Binding-site contacts:
Ligand atom O7 contacts residue ASN334 of chain 1.B at 3.1 Å (h-bond).
Ligand atom O5 contacts residue LEU307 of chain 1.B at 3.9 Å.
Ligand atom C6 contacts residue LEU307 of chain 1.B at 3.8 Å (hydrophobic).
Ligand atom C3 contacts residue ASN334 of chain 1.B at 3.8 Å.
Ligand atom C2 contacts residue ASN334 of chain 1.B at 2.4 Å.
Ligand atom C4 contacts residue ASN334 of chain 1.B at 4.3 Å.
Ligand atom C5 contacts residue LEU307 of chain 1.B at 4.4 Å (hydrophobic).
Ligand atom O7 contacts residue VAL333 of chain 1.B at 4.5 Å.
Ligand atom C5 contacts residue ASN334 of chain 1.B at 3.7 Å.
Ligand atom C7 contacts residue VAL333 of chain 1.B at 4.3 Å (hydrophobic).
Ligand atom O5 contacts residue ASN334 of chain 1.B at 2.4 Å (h-bond).
Ligand atom N2 contacts residue ASN334 of chain 1.B at 2.9 Å (h-bond).
Ligand atom C8 contacts residue VAL333 of chain 1.B at 4.3 Å (hydrophobic).
Ligand atom C1 contacts residue ASN334 of chain 1.B at 1.4 Å.
Ligand atom C7 contacts residue ASN334 of chain 1.B at 3.4 Å.

Sequence of chain 1.B:
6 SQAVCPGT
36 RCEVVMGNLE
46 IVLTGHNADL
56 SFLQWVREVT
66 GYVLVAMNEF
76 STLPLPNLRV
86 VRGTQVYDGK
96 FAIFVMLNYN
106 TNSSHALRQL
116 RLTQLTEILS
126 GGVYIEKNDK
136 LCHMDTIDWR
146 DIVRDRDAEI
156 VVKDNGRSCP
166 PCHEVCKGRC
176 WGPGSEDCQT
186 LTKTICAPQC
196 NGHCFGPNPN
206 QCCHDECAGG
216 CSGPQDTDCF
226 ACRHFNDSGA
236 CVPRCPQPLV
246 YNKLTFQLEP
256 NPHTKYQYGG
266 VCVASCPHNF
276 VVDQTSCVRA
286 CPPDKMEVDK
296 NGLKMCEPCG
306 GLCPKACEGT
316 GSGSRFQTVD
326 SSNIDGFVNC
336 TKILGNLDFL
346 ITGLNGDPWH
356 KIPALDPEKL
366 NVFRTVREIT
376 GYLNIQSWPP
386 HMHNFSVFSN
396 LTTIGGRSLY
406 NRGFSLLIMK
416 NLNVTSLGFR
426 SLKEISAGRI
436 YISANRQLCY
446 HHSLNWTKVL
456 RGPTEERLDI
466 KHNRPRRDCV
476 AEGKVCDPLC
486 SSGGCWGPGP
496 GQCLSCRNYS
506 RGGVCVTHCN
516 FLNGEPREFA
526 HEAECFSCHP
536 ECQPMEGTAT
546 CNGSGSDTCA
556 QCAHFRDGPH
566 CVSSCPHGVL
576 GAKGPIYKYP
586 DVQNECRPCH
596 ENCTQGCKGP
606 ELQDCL

A protein and the small-molecule ligand that binds it are described below.
Small molecule (SMILES): CC(=O)N[C@@H]1[C@@H](O)[C@H](O)[C@@H](CO)O[C@H]1O